Binding-site contacts:
Ligand atom C2 contacts residue PRO87 of chain 1.C at 4.2 Å (hydrophobic).
Ligand atom O5 contacts residue SER85 of chain 1.C at 2.3 Å (h-bond).
Ligand atom O5 contacts residue PRO87 of chain 1.C at 4.3 Å.
Ligand atom O3 contacts residue PHE101 of chain 1.C at 3.4 Å.
Ligand atom C4 contacts residue SER85 of chain 1.C at 4.2 Å.
Ligand atom O2 contacts residue GLU82 of chain 1.C at 2.9 Å (salt-bridge).
Ligand atom C3 contacts residue SER85 of chain 1.C at 3.8 Å.
Ligand atom C2 contacts residue GLU82 of chain 1.C at 3.6 Å.
Ligand atom C2 contacts residue SER85 of chain 1.C at 2.4 Å.
Ligand atom O2 contacts residue SER85 of chain 1.C at 2.9 Å (h-bond).
Ligand atom C1 contacts residue SER85 of chain 1.C at 1.4 Å.
Ligand atom C5 contacts residue SER85 of chain 1.C at 3.6 Å.

Sequence of chain 1.C:
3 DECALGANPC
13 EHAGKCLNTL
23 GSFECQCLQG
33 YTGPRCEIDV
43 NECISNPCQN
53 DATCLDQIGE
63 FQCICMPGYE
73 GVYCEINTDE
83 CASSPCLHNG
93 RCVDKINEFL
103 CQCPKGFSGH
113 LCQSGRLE

The small molecule below binds the protein below.
Small molecule (SMILES): OC[C@H]1O[C@@H](O)[C@H](O)[C@@H](O)[C@@H]1O